A protein and the small-molecule ligand that binds it are described below.
Small molecule (SMILES): CC(=O)N[C@H]1[C@H](O[C@H]2[C@H](O)[C@@H](NC(C)=O)CO[C@@H]2CO[C@@H]2O[C@@H](C)[C@@H](O)[C@@H](O)[C@@H]2O)O[C@H](CO)[C@@H](O)[C@@H]1O

Sequence of chain 4.C:
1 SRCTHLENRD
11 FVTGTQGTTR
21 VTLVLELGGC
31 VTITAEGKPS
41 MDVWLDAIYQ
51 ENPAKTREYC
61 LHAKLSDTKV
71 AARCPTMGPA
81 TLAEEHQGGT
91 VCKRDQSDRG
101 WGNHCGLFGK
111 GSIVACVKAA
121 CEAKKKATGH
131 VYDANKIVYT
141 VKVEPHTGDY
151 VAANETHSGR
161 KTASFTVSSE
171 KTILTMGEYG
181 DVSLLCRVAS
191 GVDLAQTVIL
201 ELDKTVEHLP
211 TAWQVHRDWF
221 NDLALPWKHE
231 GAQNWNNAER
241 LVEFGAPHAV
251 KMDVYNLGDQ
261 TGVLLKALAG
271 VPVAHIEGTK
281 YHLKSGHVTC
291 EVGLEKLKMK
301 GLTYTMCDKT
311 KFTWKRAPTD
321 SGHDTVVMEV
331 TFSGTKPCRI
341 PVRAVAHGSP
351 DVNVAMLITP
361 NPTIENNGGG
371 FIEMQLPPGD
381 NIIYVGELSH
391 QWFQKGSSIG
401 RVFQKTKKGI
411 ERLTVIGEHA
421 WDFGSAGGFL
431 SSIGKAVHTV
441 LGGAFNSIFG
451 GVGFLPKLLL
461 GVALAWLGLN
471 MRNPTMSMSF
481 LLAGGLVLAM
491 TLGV

Binding-site contacts:
Ligand atom O5 contacts residue HIS104 of chain 45.C at 2.9 Å.
Ligand atom C5 contacts residue HIS104 of chain 45.C at 3.1 Å.
Ligand atom C7 contacts residue ASN154 of chain 4.C at 3.4 Å.
Ligand atom C2 contacts residue ASN154 of chain 4.C at 2.4 Å.
Ligand atom C8 contacts residue ASN154 of chain 4.C at 3.6 Å.
Ligand atom C5 contacts residue ASN154 of chain 4.C at 3.7 Å.
Ligand atom O5 contacts residue HIS104 of chain 45.C at 4.0 Å.
Ligand atom C8 contacts residue GLU155 of chain 4.C at 3.6 Å.
Ligand atom O7 contacts residue GLU155 of chain 4.C at 3.8 Å.
Ligand atom N2 contacts residue ASN154 of chain 4.C at 2.8 Å (h-bond).
Ligand atom O7 contacts residue ASN154 of chain 4.C at 3.2 Å (h-bond).
Ligand atom C4 contacts residue ASN154 of chain 4.C at 4.3 Å.
Ligand atom C8 contacts residue HIS104 of chain 45.C at 3.9 Å.
Ligand atom O6 contacts residue HIS104 of chain 45.C at 4.4 Å.
Ligand atom C6 contacts residue HIS104 of chain 45.C at 3.3 Å.
Ligand atom C1 contacts residue ASN154 of chain 4.C at 1.4 Å.
Ligand atom C6 contacts residue ASN154 of chain 4.C at 3.8 Å.
Ligand atom O5 contacts residue ASN154 of chain 4.C at 2.4 Å (h-bond).
Ligand atom C1 contacts residue HIS104 of chain 45.C at 3.6 Å.
Ligand atom C5 contacts residue ASN154 of chain 4.C at 4.3 Å.
Ligand atom C1 contacts residue HIS104 of chain 45.C at 4.3 Å.
Ligand atom C7 contacts residue GLU155 of chain 4.C at 4.2 Å.
Ligand atom C3 contacts residue ASN154 of chain 4.C at 3.8 Å.

Sequence of chain 45.C:
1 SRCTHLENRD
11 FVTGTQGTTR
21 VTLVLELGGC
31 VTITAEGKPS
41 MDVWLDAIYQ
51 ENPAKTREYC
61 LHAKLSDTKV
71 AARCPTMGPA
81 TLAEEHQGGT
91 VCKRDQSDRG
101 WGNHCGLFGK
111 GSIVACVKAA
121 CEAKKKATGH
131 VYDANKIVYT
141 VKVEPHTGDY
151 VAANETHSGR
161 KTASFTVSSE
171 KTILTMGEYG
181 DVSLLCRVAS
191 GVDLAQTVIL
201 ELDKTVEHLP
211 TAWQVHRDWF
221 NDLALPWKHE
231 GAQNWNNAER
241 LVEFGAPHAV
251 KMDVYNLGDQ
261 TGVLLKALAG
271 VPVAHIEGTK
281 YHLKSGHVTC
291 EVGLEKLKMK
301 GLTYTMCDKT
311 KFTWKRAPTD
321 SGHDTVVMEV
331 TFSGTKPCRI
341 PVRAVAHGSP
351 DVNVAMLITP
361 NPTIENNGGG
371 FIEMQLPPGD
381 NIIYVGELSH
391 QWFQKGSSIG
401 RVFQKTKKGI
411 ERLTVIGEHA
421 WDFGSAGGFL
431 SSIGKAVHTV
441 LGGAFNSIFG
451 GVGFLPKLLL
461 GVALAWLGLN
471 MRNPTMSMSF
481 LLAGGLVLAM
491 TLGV